Binding-site contacts:
Ligand atom C4 contacts residue ASN65 of chain 1.A at 4.2 Å.
Ligand atom O3 contacts residue TRP356 of chain 1.A at 3.9 Å.
Ligand atom O5 contacts residue TRP356 of chain 1.A at 4.0 Å.
Ligand atom C1 contacts residue TRP356 of chain 1.A at 3.7 Å (hydrophobic).
Ligand atom N2 contacts residue ASN65 of chain 1.A at 3.3 Å (h-bond).
Ligand atom C2 contacts residue ASN65 of chain 1.A at 2.7 Å.
Ligand atom C8 contacts residue ILE388 of chain 1.A at 4.0 Å (hydrophobic).
Ligand atom C7 contacts residue ASN65 of chain 1.A at 3.4 Å.
Ligand atom O5 contacts residue ASN65 of chain 1.A at 2.1 Å (h-bond).
Ligand atom C6 contacts residue ASN65 of chain 1.A at 4.5 Å.
Ligand atom O2 contacts residue ASN65 of chain 1.A at 3.2 Å (h-bond).
Ligand atom C3 contacts residue ASN65 of chain 1.A at 3.9 Å.
Ligand atom O4 contacts residue PHE385 of chain 1.B at 4.0 Å.
Ligand atom C3 contacts residue TRP356 of chain 1.A at 3.6 Å (hydrophobic).
Ligand atom C2 contacts residue TRP356 of chain 1.A at 4.2 Å (hydrophobic).
Ligand atom C2 contacts residue ASN65 of chain 1.A at 4.3 Å.
Ligand atom C1 contacts residue ASN65 of chain 1.A at 1.5 Å.
Ligand atom O7 contacts residue ASN65 of chain 1.A at 2.8 Å (h-bond).
Ligand atom C4 contacts residue TRP356 of chain 1.A at 4.4 Å (hydrophobic).
Ligand atom C5 contacts residue TRP356 of chain 1.A at 3.9 Å (hydrophobic).
Ligand atom C7 contacts residue TRP356 of chain 1.A at 3.7 Å (hydrophobic).
Ligand atom C5 contacts residue ASN65 of chain 1.A at 3.6 Å.
Ligand atom O4 contacts residue TRP356 of chain 1.A at 4.3 Å.
Ligand atom O7 contacts residue TRP356 of chain 1.A at 3.4 Å.
Ligand atom O3 contacts residue PHE385 of chain 1.B at 3.5 Å.
Ligand atom O4 contacts residue ASN382 of chain 1.B at 3.7 Å.
Ligand atom N2 contacts residue TRP356 of chain 1.A at 3.6 Å.
Ligand atom C8 contacts residue TRP356 of chain 1.A at 3.7 Å (hydrophobic).
Ligand atom O3 contacts residue ASN382 of chain 1.B at 3.7 Å.

Sequence of chain 1.B:
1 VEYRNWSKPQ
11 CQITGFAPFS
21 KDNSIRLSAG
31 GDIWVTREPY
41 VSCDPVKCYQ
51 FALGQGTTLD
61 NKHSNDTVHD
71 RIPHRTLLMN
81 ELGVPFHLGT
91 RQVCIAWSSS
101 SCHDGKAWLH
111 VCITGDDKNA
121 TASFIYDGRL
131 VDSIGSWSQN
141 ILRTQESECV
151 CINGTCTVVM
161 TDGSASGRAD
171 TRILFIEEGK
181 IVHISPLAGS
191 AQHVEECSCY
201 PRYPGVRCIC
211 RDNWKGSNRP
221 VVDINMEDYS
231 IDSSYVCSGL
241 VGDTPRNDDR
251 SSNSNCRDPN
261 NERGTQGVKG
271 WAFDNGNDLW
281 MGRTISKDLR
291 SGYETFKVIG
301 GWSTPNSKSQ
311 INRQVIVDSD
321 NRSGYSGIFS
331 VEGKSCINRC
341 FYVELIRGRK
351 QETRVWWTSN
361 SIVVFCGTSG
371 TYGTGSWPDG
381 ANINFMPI

A small-molecule ligand and the protein it binds are described below.
Small molecule (SMILES): CC(=O)N[C@H]1[C@H](O[C@H]2[C@H](O)[C@@H](NC(C)=O)CO[C@@H]2CO[C@H]2O[C@@H](C)[C@@H](O)[C@@H](O)[C@@H]2O)O[C@H](CO)[C@@H](O[C@@H]2O[C@H](CO)[C@@H](O)[C@H](O)[C@@H]2O)[C@@H]1O

Sequence of chain 1.A:
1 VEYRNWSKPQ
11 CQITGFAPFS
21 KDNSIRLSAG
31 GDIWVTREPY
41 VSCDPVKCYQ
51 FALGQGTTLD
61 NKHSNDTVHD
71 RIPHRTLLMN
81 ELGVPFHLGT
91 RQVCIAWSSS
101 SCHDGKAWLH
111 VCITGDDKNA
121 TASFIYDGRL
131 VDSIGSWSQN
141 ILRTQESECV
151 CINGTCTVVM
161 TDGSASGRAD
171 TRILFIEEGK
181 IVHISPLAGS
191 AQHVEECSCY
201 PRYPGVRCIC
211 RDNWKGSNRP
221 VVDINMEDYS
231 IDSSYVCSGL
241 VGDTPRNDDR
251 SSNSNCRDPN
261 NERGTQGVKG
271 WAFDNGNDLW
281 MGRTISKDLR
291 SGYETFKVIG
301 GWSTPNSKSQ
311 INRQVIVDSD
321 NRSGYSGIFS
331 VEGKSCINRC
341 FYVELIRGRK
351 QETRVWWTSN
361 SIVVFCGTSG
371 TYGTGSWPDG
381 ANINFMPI